The small molecule below binds the protein below.
Small molecule (SMILES): CC(=O)N[C@@H]1[C@@H](O)[C@H](O)[C@@H](CO)O[C@H]1O

Sequence of chain 3.B:
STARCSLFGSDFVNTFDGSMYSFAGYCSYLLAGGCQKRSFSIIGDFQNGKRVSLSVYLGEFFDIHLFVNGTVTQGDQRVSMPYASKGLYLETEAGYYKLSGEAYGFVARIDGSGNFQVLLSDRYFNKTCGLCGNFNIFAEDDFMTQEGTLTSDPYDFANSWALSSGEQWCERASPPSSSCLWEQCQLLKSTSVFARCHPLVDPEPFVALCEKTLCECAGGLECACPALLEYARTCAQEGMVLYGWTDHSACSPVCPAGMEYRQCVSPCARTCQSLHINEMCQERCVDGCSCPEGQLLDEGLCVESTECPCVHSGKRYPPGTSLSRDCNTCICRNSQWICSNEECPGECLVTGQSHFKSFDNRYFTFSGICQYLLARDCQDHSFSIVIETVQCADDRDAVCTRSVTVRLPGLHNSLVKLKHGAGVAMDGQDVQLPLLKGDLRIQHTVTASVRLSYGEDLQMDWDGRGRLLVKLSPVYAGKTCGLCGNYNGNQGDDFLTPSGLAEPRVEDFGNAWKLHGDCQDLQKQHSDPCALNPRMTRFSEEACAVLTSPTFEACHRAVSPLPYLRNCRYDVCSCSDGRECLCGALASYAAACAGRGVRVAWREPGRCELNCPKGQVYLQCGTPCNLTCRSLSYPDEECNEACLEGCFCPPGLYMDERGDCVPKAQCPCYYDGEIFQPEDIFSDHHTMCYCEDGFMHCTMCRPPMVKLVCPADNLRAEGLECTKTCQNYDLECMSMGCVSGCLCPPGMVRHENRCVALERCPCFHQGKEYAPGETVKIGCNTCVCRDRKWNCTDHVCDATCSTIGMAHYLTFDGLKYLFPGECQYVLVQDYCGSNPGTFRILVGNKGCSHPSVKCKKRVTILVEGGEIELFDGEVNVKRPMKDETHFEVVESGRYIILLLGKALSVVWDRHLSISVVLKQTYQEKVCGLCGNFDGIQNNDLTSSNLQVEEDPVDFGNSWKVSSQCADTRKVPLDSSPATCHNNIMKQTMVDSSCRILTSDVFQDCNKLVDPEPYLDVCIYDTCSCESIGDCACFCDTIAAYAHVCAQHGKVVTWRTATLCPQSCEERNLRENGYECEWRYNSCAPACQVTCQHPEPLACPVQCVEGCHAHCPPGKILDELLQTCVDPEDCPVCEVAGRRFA

Binding-site contacts:
Ligand atom C4 contacts residue ASN857 of chain 3.B at 4.2 Å.
Ligand atom C5 contacts residue ASN857 of chain 3.B at 3.7 Å.
Ligand atom C8 contacts residue ASN857 of chain 3.B at 4.2 Å.
Ligand atom C7 contacts residue ASN857 of chain 3.B at 3.2 Å.
Ligand atom N2 contacts residue ASN857 of chain 3.B at 2.9 Å (h-bond).
Ligand atom O5 contacts residue ASN857 of chain 3.B at 2.4 Å (h-bond).
Ligand atom C1 contacts residue ASN857 of chain 3.B at 1.4 Å.
Ligand atom C3 contacts residue ASN857 of chain 3.B at 3.8 Å.
Ligand atom O7 contacts residue ASN857 of chain 3.B at 3.1 Å (h-bond).
Ligand atom C2 contacts residue ASN857 of chain 3.B at 2.5 Å.